Sequence of chain 1.A:
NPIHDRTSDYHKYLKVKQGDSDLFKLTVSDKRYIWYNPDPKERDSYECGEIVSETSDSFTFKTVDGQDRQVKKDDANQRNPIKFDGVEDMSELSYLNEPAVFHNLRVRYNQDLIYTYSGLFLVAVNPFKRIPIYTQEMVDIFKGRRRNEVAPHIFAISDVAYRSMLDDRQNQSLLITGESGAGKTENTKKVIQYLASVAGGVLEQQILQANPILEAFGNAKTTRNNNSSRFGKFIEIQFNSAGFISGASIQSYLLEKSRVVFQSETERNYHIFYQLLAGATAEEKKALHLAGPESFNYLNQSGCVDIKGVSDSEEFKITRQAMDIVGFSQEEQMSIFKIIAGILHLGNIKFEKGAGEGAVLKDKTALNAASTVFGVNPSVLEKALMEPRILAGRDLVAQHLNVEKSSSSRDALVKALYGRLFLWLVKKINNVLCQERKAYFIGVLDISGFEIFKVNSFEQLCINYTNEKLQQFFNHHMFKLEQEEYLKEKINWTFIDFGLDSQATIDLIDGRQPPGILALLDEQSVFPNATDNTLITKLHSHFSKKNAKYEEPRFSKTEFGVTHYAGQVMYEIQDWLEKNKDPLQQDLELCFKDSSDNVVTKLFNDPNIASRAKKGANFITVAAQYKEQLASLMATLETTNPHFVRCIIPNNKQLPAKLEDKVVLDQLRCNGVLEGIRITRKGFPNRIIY

This small molecule binds to this protein.
Small molecule (SMILES): Cc1ccc2c(c1)C(=O)[C@]1(O)CCN(c3ccccc3)C1=N2

Binding-site contacts:
Ligand atom C15 contacts residue GLU478 of chain 1.A at 3.9 Å.
Ligand atom C5 contacts residue TYR272 of chain 1.A at 3.5 Å (hydrophobic).
Ligand atom C7 contacts residue TYR272 of chain 1.A at 3.5 Å (hydrophobic).
Ligand atom N2 contacts residue TYR645 of chain 1.A at 3.7 Å.
Ligand atom N1 contacts residue LEU273 of chain 1.A at 3.0 Å (h-bond).
Ligand atom C4 contacts residue TYR272 of chain 1.A at 3.9 Å (hydrophobic).
Ligand atom C8 contacts residue LEU649 of chain 1.A at 4.0 Å (hydrophobic).
Ligand atom C3 contacts residue GLY251 of chain 1.A at 3.4 Å.
Ligand atom C14 contacts residue LEU273 of chain 1.A at 3.5 Å (hydrophobic).
Ligand atom C13 contacts residue LEU273 of chain 1.A at 3.1 Å (hydrophobic).
Ligand atom O1 contacts residue GLY251 of chain 1.A at 2.5 Å (h-bond).
Ligand atom C8 contacts residue TYR645 of chain 1.A at 3.9 Å (hydrophobic).
Ligand atom O2 contacts residue ILE466 of chain 1.A at 3.9 Å.
Ligand atom C16 contacts residue GLU478 of chain 1.A at 3.2 Å.
Ligand atom C1 contacts residue LEU273 of chain 1.A at 3.2 Å (hydrophobic).
Ligand atom C2 contacts residue GLY251 of chain 1.A at 3.6 Å.
Ligand atom C10 contacts residue TYR272 of chain 1.A at 3.9 Å (hydrophobic).
Ligand atom C4 contacts residue GLY251 of chain 1.A at 3.5 Å.
Ligand atom C14 contacts residue VAL641 of chain 1.A at 4.0 Å (hydrophobic).
Ligand atom O1 contacts residue PHE250 of chain 1.A at 2.9 Å.
Ligand atom C18 contacts residue TYR272 of chain 1.A at 3.6 Å (hydrophobic).
Ligand atom C2 contacts residue LEU273 of chain 1.A at 3.7 Å (hydrophobic).
Ligand atom C2 contacts residue SER467 of chain 1.A at 3.4 Å.
Ligand atom O1 contacts residue LEU273 of chain 1.A at 2.4 Å (h-bond).
Ligand atom C17 contacts residue LEU273 of chain 1.A at 4.0 Å (hydrophobic).
Ligand atom C9 contacts residue TYR645 of chain 1.A at 3.1 Å (hydrophobic).
Ligand atom C6 contacts residue TYR272 of chain 1.A at 3.4 Å (hydrophobic).
Ligand atom C12 contacts residue LEU273 of chain 1.A at 3.5 Å (hydrophobic).
Ligand atom O2 contacts residue GLY251 of chain 1.A at 3.2 Å.
Ligand atom C6 contacts residue THR485 of chain 1.A at 3.8 Å.
Ligand atom C10 contacts residue TYR645 of chain 1.A at 3.7 Å (hydrophobic).
Ligand atom O1 contacts residue TYR272 of chain 1.A at 3.6 Å.
Ligand atom C3 contacts residue TYR272 of chain 1.A at 3.8 Å (hydrophobic).
Ligand atom C18 contacts residue LEU652 of chain 1.A at 3.4 Å (hydrophobic).
Ligand atom C1 contacts residue ILE482 of chain 1.A at 3.8 Å (hydrophobic).
Ligand atom C11 contacts residue LEU273 of chain 1.A at 3.3 Å (hydrophobic).
Ligand atom C3 contacts residue LEU273 of chain 1.A at 3.1 Å (hydrophobic).
Ligand atom O2 contacts residue SER467 of chain 1.A at 3.4 Å (h-bond).
Ligand atom C2 contacts residue PHE250 of chain 1.A at 4.0 Å (hydrophobic).
Ligand atom C1 contacts residue ARG249 of chain 1.A at 3.9 Å.